Sequence of chain 1.A:
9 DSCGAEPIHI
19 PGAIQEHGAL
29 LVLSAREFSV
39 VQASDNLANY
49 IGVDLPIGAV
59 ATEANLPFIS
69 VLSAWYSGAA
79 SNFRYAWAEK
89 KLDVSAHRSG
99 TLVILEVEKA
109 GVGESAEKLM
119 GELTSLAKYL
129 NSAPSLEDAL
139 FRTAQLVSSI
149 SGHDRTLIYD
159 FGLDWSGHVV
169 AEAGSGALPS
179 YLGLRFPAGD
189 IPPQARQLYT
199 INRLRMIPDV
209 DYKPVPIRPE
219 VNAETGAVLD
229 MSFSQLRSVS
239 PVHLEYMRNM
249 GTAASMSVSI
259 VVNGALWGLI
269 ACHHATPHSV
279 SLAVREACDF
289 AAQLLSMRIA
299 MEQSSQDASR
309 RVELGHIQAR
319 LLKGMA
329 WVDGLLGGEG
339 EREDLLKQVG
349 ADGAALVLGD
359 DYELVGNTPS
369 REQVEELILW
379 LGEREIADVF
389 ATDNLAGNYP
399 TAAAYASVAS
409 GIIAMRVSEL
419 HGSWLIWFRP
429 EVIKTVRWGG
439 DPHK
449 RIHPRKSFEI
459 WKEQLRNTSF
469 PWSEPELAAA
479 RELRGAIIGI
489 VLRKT

Binding-site contacts:
Ligand atom NA contacts residue HIS241 of chain 1.A at 3.4 Å.
Ligand atom CAA contacts residue TYR197 of chain 1.A at 3.4 Å (hydrophobic).
Ligand atom NC contacts residue GLY187 of chain 1.A at 3.4 Å (h-bond).
Ligand atom OB contacts residue HIS271 of chain 1.A at 2.2 Å (h-bond).
Ligand atom O2D contacts residue VAL237 of chain 1.A at 3.3 Å.
Ligand atom C2A contacts residue HIS241 of chain 1.A at 3.4 Å.
Ligand atom C1C contacts residue GLY187 of chain 1.A at 3.4 Å.
Ligand atom CHA contacts residue HIS241 of chain 1.A at 3.4 Å.
Ligand atom C2B contacts residue TYR244 of chain 1.A at 3.4 Å (hydrophobic).
Ligand atom O1D contacts residue ARG235 of chain 1.A at 3.0 Å (salt-bridge).
Ligand atom C1D contacts residue PRO190 of chain 1.A at 3.4 Å (hydrophobic).
Ligand atom CBC contacts residue CYS11 of chain 1.A at 1.8 Å (hydrophobic).
Ligand atom O2D contacts residue SER238 of chain 1.A at 2.8 Å (h-bond).
Ligand atom NA contacts residue ASP188 of chain 1.A at 3.1 Å (salt-bridge).
Ligand atom ND contacts residue ASP188 of chain 1.A at 2.9 Å (salt-bridge).
Ligand atom O1A contacts residue SER255 of chain 1.A at 2.6 Å (h-bond).
Ligand atom C4D contacts residue HIS241 of chain 1.A at 3.4 Å.
Ligand atom NA contacts residue ILE189 of chain 1.A at 3.4 Å.
Ligand atom CBA contacts residue HIS241 of chain 1.A at 3.2 Å.
Ligand atom NB contacts residue HIS271 of chain 1.A at 3.4 Å (h-bond).
Ligand atom O1D contacts residue TYR197 of chain 1.A at 2.7 Å (h-bond).
Ligand atom NC contacts residue ASP188 of chain 1.A at 3.0 Å (salt-bridge).
Ligand atom CGD contacts residue TYR197 of chain 1.A at 3.5 Å (hydrophobic).
Ligand atom C4C contacts residue GLY187 of chain 1.A at 3.4 Å.
Ligand atom CGA contacts residue HIS241 of chain 1.A at 3.4 Å.
Ligand atom CAD contacts residue TYR197 of chain 1.A at 3.4 Å (hydrophobic).
Ligand atom O2D contacts residue ARG235 of chain 1.A at 3.1 Å (salt-bridge).
Ligand atom CBB contacts residue LEU155 of chain 1.A at 3.4 Å (hydrophobic).
Ligand atom C1A contacts residue HIS241 of chain 1.A at 3.2 Å.
Ligand atom O2A contacts residue SER253 of chain 1.A at 2.9 Å (h-bond).
Ligand atom CAC contacts residue CYS11 of chain 1.A at 2.8 Å (hydrophobic).
Ligand atom CAC contacts residue VAL240 of chain 1.A at 3.4 Å (hydrophobic).
Ligand atom CMD contacts residue SER238 of chain 1.A at 3.5 Å.
Ligand atom CBB contacts residue TYR179 of chain 1.A at 3.4 Å (hydrophobic).
Ligand atom CMB contacts residue ASP188 of chain 1.A at 3.4 Å.
Ligand atom CMB contacts residue TYR244 of chain 1.A at 3.4 Å (hydrophobic).
Ligand atom OC contacts residue ASP188 of chain 1.A at 2.9 Å (salt-bridge).
Ligand atom O2A contacts residue HIS241 of chain 1.A at 2.8 Å (h-bond).
Ligand atom C4B contacts residue HIS271 of chain 1.A at 3.1 Å.
Ligand atom OC contacts residue TYR244 of chain 1.A at 3.0 Å.

A protein and the small-molecule ligand that binds it are described below.
Small molecule (SMILES): C=CC1=C(C)C(Cc2[nH]c(Cc3[nH]c(CC4=NC(=O)C(C)=C4CC)c(C)c3CCC(=O)O)c(CCC(=O)O)c2C)=NC1=O